Sequence of chain 1.A:
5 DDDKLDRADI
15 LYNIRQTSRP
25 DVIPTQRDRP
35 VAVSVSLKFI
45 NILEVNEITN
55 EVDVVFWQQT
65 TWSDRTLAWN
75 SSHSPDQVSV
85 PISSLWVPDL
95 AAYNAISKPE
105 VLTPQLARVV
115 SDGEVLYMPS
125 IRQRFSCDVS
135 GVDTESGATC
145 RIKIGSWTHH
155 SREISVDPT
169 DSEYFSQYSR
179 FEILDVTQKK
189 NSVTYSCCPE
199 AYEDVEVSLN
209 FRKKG

Binding-site contacts:
Ligand atom C08 contacts residue CYS196 of chain 1.E at 3.7 Å (hydrophobic).
Ligand atom C20 contacts residue TRP151 of chain 1.E at 3.0 Å (hydrophobic).
Ligand atom C10 contacts residue CYS196 of chain 1.E at 3.6 Å (hydrophobic).
Ligand atom C16 contacts residue TYR97 of chain 1.E at 3.8 Å (hydrophobic).
Ligand atom C06 contacts residue GLN63 of chain 1.A at 3.8 Å.
Ligand atom C22 contacts residue LEU120 of chain 1.A at 3.6 Å (hydrophobic).
Ligand atom N01 contacts residue GLN63 of chain 1.A at 2.7 Å (h-bond).
Ligand atom N05 contacts residue TRP151 of chain 1.E at 3.8 Å.
Ligand atom C08 contacts residue GLN63 of chain 1.A at 3.7 Å.
Ligand atom C17 contacts residue TRP151 of chain 1.E at 3.5 Å (hydrophobic).
Ligand atom C06 contacts residue THR64 of chain 1.A at 3.8 Å.
Ligand atom C15 contacts residue TYR97 of chain 1.E at 3.8 Å (hydrophobic).
Ligand atom N05 contacts residue MET122 of chain 1.A at 3.4 Å.
Ligand atom N02 contacts residue GLN63 of chain 1.A at 3.3 Å (h-bond).
Ligand atom C01 contacts residue GLN63 of chain 1.A at 3.3 Å.
Ligand atom C08 contacts residue MET122 of chain 1.A at 3.5 Å (hydrophobic).
Ligand atom C02 contacts residue GLN63 of chain 1.A at 3.5 Å.
Ligand atom C06 contacts residue LEU120 of chain 1.A at 3.7 Å (hydrophobic).
Ligand atom N03 contacts residue CYS195 of chain 1.E at 3.6 Å.
Ligand atom C16 contacts residue TRP151 of chain 1.E at 3.5 Å (hydrophobic).
Ligand atom C17 contacts residue MET122 of chain 1.A at 3.4 Å (hydrophobic).
Ligand atom N01 contacts residue MET122 of chain 1.A at 3.3 Å (h-bond).
Ligand atom N02 contacts residue TYR172 of chain 1.A at 3.1 Å (h-bond).
Ligand atom N01 contacts residue CYS195 of chain 1.E at 3.5 Å (h-bond).
Ligand atom N03 contacts residue CYS196 of chain 1.E at 3.8 Å.
Ligand atom C07 contacts residue GLN63 of chain 1.A at 3.6 Å.
Ligand atom C18 contacts residue TYR200 of chain 1.E at 3.0 Å (hydrophobic).
Ligand atom C03 contacts residue GLN63 of chain 1.A at 3.8 Å.
Ligand atom C14 contacts residue TYR193 of chain 1.E at 3.4 Å (hydrophobic).
Ligand atom C22 contacts residue ARG112 of chain 1.A at 3.7 Å.
Ligand atom C12 contacts residue TYR200 of chain 1.E at 3.6 Å (hydrophobic).
Ligand atom N06 contacts residue TRP151 of chain 1.E at 3.0 Å (h-bond).
Ligand atom N02 contacts residue CYS195 of chain 1.E at 3.5 Å (h-bond).
Ligand atom C09 contacts residue MET122 of chain 1.A at 3.5 Å (hydrophobic).
Ligand atom C09 contacts residue GLN63 of chain 1.A at 3.4 Å.
Ligand atom O01 contacts residue GLN63 of chain 1.A at 3.0 Å (h-bond).
Ligand atom C05 contacts residue THR64 of chain 1.A at 3.7 Å.
Ligand atom C11 contacts residue CYS196 of chain 1.E at 3.6 Å (hydrophobic).
Ligand atom C05 contacts residue LEU120 of chain 1.A at 3.8 Å (hydrophobic).
Ligand atom C09 contacts residue CYS195 of chain 1.E at 3.3 Å (hydrophobic).

This protein binds this small molecule.
Small molecule (SMILES): COc1ccccc1-c1cc(N(Cc2ccccn2)Cc2ccccn2)nc(N)n1

Sequence of chain 1.E:
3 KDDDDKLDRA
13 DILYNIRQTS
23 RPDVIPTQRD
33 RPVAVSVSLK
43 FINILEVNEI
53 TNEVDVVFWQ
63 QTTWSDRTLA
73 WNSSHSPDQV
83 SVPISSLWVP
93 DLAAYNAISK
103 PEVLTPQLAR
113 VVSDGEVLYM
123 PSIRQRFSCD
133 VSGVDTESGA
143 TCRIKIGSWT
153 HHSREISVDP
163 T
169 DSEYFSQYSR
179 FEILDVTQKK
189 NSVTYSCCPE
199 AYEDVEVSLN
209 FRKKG